Sequence of chain 2.A:
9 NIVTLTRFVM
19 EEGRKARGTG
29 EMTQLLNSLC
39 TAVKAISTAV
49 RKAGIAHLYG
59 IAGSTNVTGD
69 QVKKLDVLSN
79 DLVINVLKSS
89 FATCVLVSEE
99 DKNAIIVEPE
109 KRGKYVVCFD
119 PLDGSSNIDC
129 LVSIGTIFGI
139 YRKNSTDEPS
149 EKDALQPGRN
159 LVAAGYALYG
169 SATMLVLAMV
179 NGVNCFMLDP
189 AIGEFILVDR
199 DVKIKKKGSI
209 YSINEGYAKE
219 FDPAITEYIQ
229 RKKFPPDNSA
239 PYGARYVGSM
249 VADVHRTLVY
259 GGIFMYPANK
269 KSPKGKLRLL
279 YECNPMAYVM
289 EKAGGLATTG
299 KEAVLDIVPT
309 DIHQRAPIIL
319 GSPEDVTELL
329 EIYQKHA

Sequence of chain 2.B:
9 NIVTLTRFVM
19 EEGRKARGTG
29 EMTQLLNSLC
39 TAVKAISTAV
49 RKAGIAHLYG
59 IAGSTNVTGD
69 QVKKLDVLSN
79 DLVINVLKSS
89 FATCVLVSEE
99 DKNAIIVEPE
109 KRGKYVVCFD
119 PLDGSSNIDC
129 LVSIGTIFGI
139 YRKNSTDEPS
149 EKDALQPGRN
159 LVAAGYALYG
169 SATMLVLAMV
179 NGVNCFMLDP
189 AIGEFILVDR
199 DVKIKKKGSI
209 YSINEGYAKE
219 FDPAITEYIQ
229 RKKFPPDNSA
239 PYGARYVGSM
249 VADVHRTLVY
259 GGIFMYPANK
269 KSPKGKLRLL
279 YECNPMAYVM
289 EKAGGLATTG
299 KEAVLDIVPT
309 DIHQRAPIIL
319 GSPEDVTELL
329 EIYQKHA

Binding-site contacts:
Ligand atom O2P contacts residue TYR215 of chain 2.A at 3.8 Å.
Ligand atom O6 contacts residue TYR264 of chain 2.A at 3.8 Å.
Ligand atom O3P contacts residue TYR264 of chain 2.A at 2.5 Å (h-bond).
Ligand atom O1P contacts residue TYR264 of chain 2.A at 3.7 Å.
Ligand atom O2 contacts residue PO41 of chain 2.E at 2.8 Å (h-bond).
Ligand atom C1 contacts residue ARG276 of chain 2.A at 3.9 Å.
Ligand atom C4 contacts residue GLY246 of chain 2.A at 3.1 Å.
Ligand atom O1 contacts residue ARG276 of chain 2.A at 3.5 Å (salt-bridge).
Ligand atom O1P contacts residue ASN212 of chain 2.A at 3.0 Å (h-bond).
Ligand atom O2 contacts residue GLY122 of chain 2.A at 3.8 Å.
Ligand atom O3 contacts residue MET248 of chain 2.A at 2.8 Å (h-bond).
Ligand atom O4 contacts residue MET248 of chain 2.A at 3.4 Å (h-bond).
Ligand atom C4 contacts residue MET248 of chain 2.A at 3.6 Å (hydrophobic).
Ligand atom C3 contacts residue LEU275 of chain 2.A at 3.9 Å (hydrophobic).
Ligand atom O4 contacts residue GLY246 of chain 2.A at 3.9 Å.
Ligand atom O3 contacts residue ASP121 of chain 2.A at 2.9 Å (salt-bridge).
Ligand atom P contacts residue TYR215 of chain 2.A at 3.6 Å.
Ligand atom O3P contacts residue TYR215 of chain 2.A at 2.5 Å (h-bond).
Ligand atom O1P contacts residue TYR244 of chain 2.A at 2.7 Å (h-bond).
Ligand atom C3 contacts residue MET248 of chain 2.A at 3.6 Å (hydrophobic).
Ligand atom C3 contacts residue ASP121 of chain 2.A at 3.9 Å.
Ligand atom O5 contacts residue LYS274 of chain 2.A at 3.2 Å (salt-bridge).
Ligand atom O3P contacts residue LYS274 of chain 2.A at 3.9 Å.
Ligand atom C6 contacts residue GLY246 of chain 2.A at 3.4 Å.
Ligand atom O1 contacts residue LYS274 of chain 2.A at 3.5 Å.
Ligand atom O1 contacts residue PO41 of chain 2.E at 2.6 Å (h-bond).
Ligand atom O2P contacts residue ASN212 of chain 2.A at 3.7 Å.
Ligand atom O3 contacts residue GLY122 of chain 2.A at 3.7 Å.
Ligand atom C2 contacts residue PO41 of chain 2.E at 3.6 Å.
Ligand atom O1P contacts residue ARG243 of chain 2.B at 3.6 Å.
Ligand atom P contacts residue ASN212 of chain 2.A at 3.6 Å.
Ligand atom C1 contacts residue GLU280 of chain 2.A at 3.4 Å.
Ligand atom C1 contacts residue PO41 of chain 2.E at 3.4 Å.
Ligand atom C6 contacts residue TYR244 of chain 2.A at 3.9 Å (hydrophobic).
Ligand atom O3 contacts residue SER247 of chain 2.A at 3.7 Å.
Ligand atom P contacts residue TYR264 of chain 2.A at 3.6 Å.
Ligand atom O2 contacts residue SER123 of chain 2.A at 3.8 Å.
Ligand atom O2P contacts residue ARG243 of chain 2.B at 3.0 Å (salt-bridge).
Ligand atom C5 contacts residue GLY246 of chain 2.A at 3.8 Å.
Ligand atom O6 contacts residue LYS274 of chain 2.A at 3.0 Å (salt-bridge).

This protein binds this small molecule.
Small molecule (SMILES): O=P(O)(O)OC[C@H]1O[C@](O)(CO)[C@@H](O)[C@@H]1O